Sequence of chain 1.B:
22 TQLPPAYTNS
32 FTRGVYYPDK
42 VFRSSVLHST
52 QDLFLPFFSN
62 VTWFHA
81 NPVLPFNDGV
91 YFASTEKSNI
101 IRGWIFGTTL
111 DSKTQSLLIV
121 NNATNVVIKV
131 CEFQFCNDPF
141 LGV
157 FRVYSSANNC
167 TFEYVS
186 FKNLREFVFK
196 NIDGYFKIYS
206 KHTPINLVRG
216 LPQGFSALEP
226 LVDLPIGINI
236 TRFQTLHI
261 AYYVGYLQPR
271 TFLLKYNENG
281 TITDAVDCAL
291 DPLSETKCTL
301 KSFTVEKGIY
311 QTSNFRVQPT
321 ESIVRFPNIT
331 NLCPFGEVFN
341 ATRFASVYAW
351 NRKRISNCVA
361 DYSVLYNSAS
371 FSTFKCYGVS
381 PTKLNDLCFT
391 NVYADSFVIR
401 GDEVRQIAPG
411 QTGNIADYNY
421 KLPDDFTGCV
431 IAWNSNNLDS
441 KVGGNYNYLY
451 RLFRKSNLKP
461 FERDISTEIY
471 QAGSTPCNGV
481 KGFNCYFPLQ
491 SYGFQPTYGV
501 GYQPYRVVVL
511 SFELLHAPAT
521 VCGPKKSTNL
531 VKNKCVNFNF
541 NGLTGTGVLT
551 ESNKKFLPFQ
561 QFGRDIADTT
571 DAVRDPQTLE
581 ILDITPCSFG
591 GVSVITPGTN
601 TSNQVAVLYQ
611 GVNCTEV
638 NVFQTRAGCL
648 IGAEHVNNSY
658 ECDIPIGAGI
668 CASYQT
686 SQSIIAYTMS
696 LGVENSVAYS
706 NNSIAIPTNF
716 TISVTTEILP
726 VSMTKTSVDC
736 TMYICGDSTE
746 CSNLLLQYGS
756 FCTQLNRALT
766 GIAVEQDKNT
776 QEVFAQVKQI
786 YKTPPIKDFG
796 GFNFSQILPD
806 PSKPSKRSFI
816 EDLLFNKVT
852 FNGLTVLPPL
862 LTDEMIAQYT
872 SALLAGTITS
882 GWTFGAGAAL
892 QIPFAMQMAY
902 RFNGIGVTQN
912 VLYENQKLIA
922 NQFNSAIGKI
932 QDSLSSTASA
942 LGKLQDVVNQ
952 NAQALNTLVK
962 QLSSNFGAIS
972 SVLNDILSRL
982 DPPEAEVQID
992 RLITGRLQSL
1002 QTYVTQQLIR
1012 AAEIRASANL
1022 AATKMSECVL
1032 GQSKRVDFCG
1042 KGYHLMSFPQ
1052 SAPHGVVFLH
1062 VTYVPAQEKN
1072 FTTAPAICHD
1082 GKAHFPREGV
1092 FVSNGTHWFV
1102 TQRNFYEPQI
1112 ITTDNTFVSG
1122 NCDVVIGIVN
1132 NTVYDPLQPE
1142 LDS

Binding-site contacts:
Ligand atom O5 contacts residue ASN61 of chain 1.B at 2.4 Å (h-bond).
Ligand atom O7 contacts residue ASN61 of chain 1.B at 4.5 Å.
Ligand atom C8 contacts residue ASN30 of chain 1.B at 4.2 Å.
Ligand atom C7 contacts residue ASN61 of chain 1.B at 3.5 Å.
Ligand atom C1 contacts residue ASN61 of chain 1.B at 1.4 Å.
Ligand atom O6 contacts residue TYR28 of chain 1.B at 4.1 Å.
Ligand atom C4 contacts residue ASN61 of chain 1.B at 4.2 Å.
Ligand atom O5 contacts residue TYR28 of chain 1.B at 3.6 Å.
Ligand atom C5 contacts residue TYR28 of chain 1.B at 4.3 Å (hydrophobic).
Ligand atom N2 contacts residue ASN61 of chain 1.B at 2.6 Å (h-bond).
Ligand atom C5 contacts residue ASN61 of chain 1.B at 3.7 Å.
Ligand atom C8 contacts residue ASN61 of chain 1.B at 3.8 Å.
Ligand atom C1 contacts residue TYR28 of chain 1.B at 3.5 Å (hydrophobic).
Ligand atom C3 contacts residue ASN61 of chain 1.B at 3.8 Å.
Ligand atom C2 contacts residue ASN61 of chain 1.B at 2.5 Å.

This small molecule binds to this protein.
Small molecule (SMILES): CC(=O)N[C@@H]1[C@@H](O)[C@H](O)[C@@H](CO)O[C@H]1O